A small-molecule ligand and the protein it binds are described below.
Small molecule (SMILES): N[C@@H](Cc1c[nH]c2ccccc12)C(=O)O

Binding-site contacts:
Ligand atom OXT contacts residue GLY113 of chain 1.B at 3.7 Å.
Ligand atom C contacts residue HIS115 of chain 1.B at 3.7 Å.
Ligand atom C contacts residue GLN114 of chain 1.B at 3.9 Å.
Ligand atom O contacts residue GLY113 of chain 1.B at 3.6 Å (h-bond).
Ligand atom CE2 contacts residue GLU109 of chain 1.B at 3.7 Å.
Ligand atom CD1 contacts residue GLU109 of chain 1.B at 3.8 Å.
Ligand atom O contacts residue GLY111 of chain 1.B at 2.8 Å (h-bond).
Ligand atom CE3 contacts residue LEU166 of chain 1.B at 3.8 Å (hydrophobic).
Ligand atom NE1 contacts residue GLU109 of chain 1.B at 2.8 Å (salt-bridge).
Ligand atom CB contacts residue PLP1 of chain 1.HA at 3.5 Å.
Ligand atom OXT contacts residue HIS115 of chain 1.B at 2.8 Å (h-bond).
Ligand atom CD2 contacts residue LEU166 of chain 1.B at 3.8 Å (hydrophobic).
Ligand atom CZ3 contacts residue PHE306 of chain 1.B at 3.5 Å (hydrophobic).
Ligand atom OXT contacts residue GLN114 of chain 1.B at 3.0 Å (h-bond).
Ligand atom N contacts residue ALA112 of chain 1.B at 3.1 Å (h-bond).
Ligand atom O contacts residue HIS115 of chain 1.B at 3.8 Å.
Ligand atom CZ2 contacts residue THR190 of chain 1.B at 3.5 Å.
Ligand atom CH2 contacts residue LEU166 of chain 1.B at 3.9 Å (hydrophobic).
Ligand atom C contacts residue LYS87 of chain 1.B at 3.9 Å.
Ligand atom N contacts residue LEU166 of chain 1.B at 3.9 Å.
Ligand atom OXT contacts residue THR110 of chain 1.B at 3.6 Å.
Ligand atom CB contacts residue LYS87 of chain 1.B at 3.6 Å.
Ligand atom N contacts residue GLY111 of chain 1.B at 3.5 Å (h-bond).
Ligand atom C contacts residue GLY111 of chain 1.B at 3.7 Å.
Ligand atom CE2 contacts residue LEU166 of chain 1.B at 3.8 Å (hydrophobic).
Ligand atom C contacts residue THR110 of chain 1.B at 3.5 Å.
Ligand atom O contacts residue THR110 of chain 1.B at 2.6 Å (h-bond).
Ligand atom CZ2 contacts residue LEU166 of chain 1.B at 4.0 Å (hydrophobic).
Ligand atom CA contacts residue ALA112 of chain 1.B at 3.8 Å (hydrophobic).
Ligand atom CD1 contacts residue HIS115 of chain 1.B at 3.9 Å.
Ligand atom CH2 contacts residue THR190 of chain 1.B at 3.5 Å.
Ligand atom CH2 contacts residue PHE306 of chain 1.B at 3.5 Å (hydrophobic).
Ligand atom O contacts residue ALA112 of chain 1.B at 3.5 Å (h-bond).
Ligand atom CZ3 contacts residue LEU166 of chain 1.B at 3.9 Å (hydrophobic).
Ligand atom CZ3 contacts residue GLY233 of chain 1.B at 3.8 Å.
Ligand atom N contacts residue ALA302 of chain 1.B at 3.7 Å.
Ligand atom C contacts residue GLY113 of chain 1.B at 3.8 Å.
Ligand atom OXT contacts residue ALA112 of chain 1.B at 3.9 Å.
Ligand atom OXT contacts residue LYS87 of chain 1.B at 3.3 Å.
Ligand atom C contacts residue ALA112 of chain 1.B at 3.6 Å (hydrophobic).

Sequence of chain 1.B:
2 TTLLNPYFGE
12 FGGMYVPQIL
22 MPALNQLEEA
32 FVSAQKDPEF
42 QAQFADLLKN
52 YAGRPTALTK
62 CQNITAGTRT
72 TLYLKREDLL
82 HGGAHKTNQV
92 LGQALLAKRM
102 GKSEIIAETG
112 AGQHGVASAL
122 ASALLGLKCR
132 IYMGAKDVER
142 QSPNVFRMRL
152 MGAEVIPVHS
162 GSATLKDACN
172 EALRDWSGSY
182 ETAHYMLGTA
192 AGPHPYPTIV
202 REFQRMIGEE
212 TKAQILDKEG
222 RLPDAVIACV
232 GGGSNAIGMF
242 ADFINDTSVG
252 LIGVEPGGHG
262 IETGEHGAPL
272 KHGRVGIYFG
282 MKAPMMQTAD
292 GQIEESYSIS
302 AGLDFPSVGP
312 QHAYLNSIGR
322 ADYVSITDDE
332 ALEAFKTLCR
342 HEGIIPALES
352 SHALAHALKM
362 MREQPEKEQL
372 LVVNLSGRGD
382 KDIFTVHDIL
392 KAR